Sequence of chain 1.B:
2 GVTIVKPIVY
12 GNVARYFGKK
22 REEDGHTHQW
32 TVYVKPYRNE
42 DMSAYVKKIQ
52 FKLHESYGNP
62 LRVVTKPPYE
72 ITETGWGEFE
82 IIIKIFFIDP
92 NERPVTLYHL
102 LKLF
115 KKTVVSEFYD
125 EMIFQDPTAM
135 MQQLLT

Binding-site contacts:
Ligand atom C contacts residue PHE80 of chain 1.B at 3.9 Å (hydrophobic).
Ligand atom C7 contacts residue GLY76 of chain 1.B at 4.0 Å.
Ligand atom N2 contacts residue TRP77 of chain 1.B at 3.5 Å.
Ligand atom C contacts residue TYR58 of chain 1.B at 4.4 Å (hydrophobic).
Ligand atom N contacts residue SER57 of chain 1.B at 4.3 Å.
Ligand atom C7 contacts residue TRP77 of chain 1.B at 3.4 Å (hydrophobic).
Ligand atom N contacts residue GLY78 of chain 1.B at 4.2 Å.
Ligand atom C3 contacts residue TYR58 of chain 1.B at 3.9 Å (hydrophobic).
Ligand atom C4 contacts residue TYR58 of chain 1.B at 3.8 Å (hydrophobic).
Ligand atom C6 contacts residue HIS27 of chain 1.B at 3.4 Å.
Ligand atom C5 contacts residue TYR58 of chain 1.B at 4.0 Å (hydrophobic).
Ligand atom N2 contacts residue GLY76 of chain 1.B at 4.4 Å.
Ligand atom N1 contacts residue TRP77 of chain 1.B at 3.1 Å (h-bond).
Ligand atom C7 contacts residue TYR58 of chain 1.B at 3.3 Å (hydrophobic).
Ligand atom C contacts residue HIS55 of chain 1.B at 4.0 Å.
Ligand atom C3 contacts residue SER57 of chain 1.B at 3.5 Å.
Ligand atom N2 contacts residue TYR58 of chain 1.B at 3.9 Å.
Ligand atom N contacts residue TRP77 of chain 1.B at 3.7 Å.
Ligand atom C5 contacts residue HIS27 of chain 1.B at 3.8 Å.
Ligand atom C1 contacts residue TYR58 of chain 1.B at 3.4 Å (hydrophobic).
Ligand atom N1 contacts residue GLY76 of chain 1.B at 3.3 Å.
Ligand atom C2 contacts residue SER57 of chain 1.B at 3.1 Å.
Ligand atom C1 contacts residue TRP77 of chain 1.B at 3.8 Å (hydrophobic).
Ligand atom C6 contacts residue TYR58 of chain 1.B at 3.4 Å (hydrophobic).
Ligand atom N1 contacts residue GLY78 of chain 1.B at 3.5 Å (h-bond).
Ligand atom C6 contacts residue TRP77 of chain 1.B at 4.0 Å (hydrophobic).
Ligand atom C6 contacts residue THR75 of chain 1.B at 4.1 Å.
Ligand atom N contacts residue TYR58 of chain 1.B at 3.8 Å.
Ligand atom C1 contacts residue SER57 of chain 1.B at 4.0 Å.
Ligand atom C contacts residue GLY78 of chain 1.B at 4.3 Å.
Ligand atom N2 contacts residue PHE80 of chain 1.B at 4.2 Å.
Ligand atom N2 contacts residue GLY78 of chain 1.B at 3.0 Å (h-bond).
Ligand atom N contacts residue PHE80 of chain 1.B at 4.2 Å.
Ligand atom N1 contacts residue TYR58 of chain 1.B at 3.3 Å (h-bond).
Ligand atom C contacts residue SER57 of chain 1.B at 3.8 Å.
Ligand atom O contacts residue HIS27 of chain 1.B at 2.9 Å (h-bond).
Ligand atom C6 contacts residue GLY76 of chain 1.B at 4.0 Å.
Ligand atom C contacts residue TRP77 of chain 1.B at 4.0 Å (hydrophobic).
Ligand atom C4 contacts residue HIS27 of chain 1.B at 4.0 Å.
Ligand atom C2 contacts residue TYR58 of chain 1.B at 3.6 Å (hydrophobic).

This small molecule binds to this protein.
Small molecule (SMILES): Cn1nnc2cc(CO)ccc21